Sequence of chain 1.A:
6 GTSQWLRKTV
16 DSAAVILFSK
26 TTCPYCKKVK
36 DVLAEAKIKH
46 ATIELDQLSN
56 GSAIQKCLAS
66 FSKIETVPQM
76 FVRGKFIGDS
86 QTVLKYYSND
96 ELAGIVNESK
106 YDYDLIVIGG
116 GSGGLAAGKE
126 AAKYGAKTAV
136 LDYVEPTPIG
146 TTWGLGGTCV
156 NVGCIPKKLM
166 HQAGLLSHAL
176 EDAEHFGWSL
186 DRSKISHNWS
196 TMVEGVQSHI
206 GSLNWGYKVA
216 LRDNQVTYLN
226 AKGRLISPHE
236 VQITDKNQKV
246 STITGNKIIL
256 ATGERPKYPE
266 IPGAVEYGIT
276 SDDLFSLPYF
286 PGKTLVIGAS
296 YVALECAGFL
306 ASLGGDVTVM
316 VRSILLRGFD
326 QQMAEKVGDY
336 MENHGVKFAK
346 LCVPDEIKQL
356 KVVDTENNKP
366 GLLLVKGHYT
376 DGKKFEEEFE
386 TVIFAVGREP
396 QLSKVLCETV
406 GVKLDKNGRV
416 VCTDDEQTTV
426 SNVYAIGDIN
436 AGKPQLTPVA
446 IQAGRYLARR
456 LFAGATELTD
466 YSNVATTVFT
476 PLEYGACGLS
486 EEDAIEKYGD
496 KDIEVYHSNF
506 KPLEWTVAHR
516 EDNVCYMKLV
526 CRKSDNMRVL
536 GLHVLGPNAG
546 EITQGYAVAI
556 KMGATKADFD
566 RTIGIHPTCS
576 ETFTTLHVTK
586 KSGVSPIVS

Binding-site contacts:
Ligand atom C6 contacts residue PEG1 of chain 1.F at 3.7 Å.
Ligand atom C11 contacts residue ARG322 of chain 1.A at 3.6 Å.
Ligand atom O2 contacts residue ARG322 of chain 1.A at 3.3 Å (salt-bridge).
Ligand atom C10 contacts residue PEG1 of chain 1.F at 3.7 Å.
Ligand atom C2 contacts residue ARG322 of chain 1.A at 3.6 Å.
Ligand atom C7 contacts residue PEG1 of chain 1.F at 3.9 Å.
Ligand atom C5 contacts residue SER318 of chain 1.A at 3.3 Å.
Ligand atom O contacts residue PEG1 of chain 1.F at 3.8 Å.
Ligand atom N contacts residue ARG322 of chain 1.A at 3.4 Å (salt-bridge).
Ligand atom O2 contacts residue SER318 of chain 1.A at 3.7 Å.
Ligand atom C8 contacts residue PEG1 of chain 1.F at 3.7 Å.
Ligand atom O contacts residue ARG322 of chain 1.A at 4.1 Å.
Ligand atom C3 contacts residue ARG322 of chain 1.A at 4.3 Å.
Ligand atom C9 contacts residue ARG322 of chain 1.A at 3.8 Å.
Ligand atom C7 contacts residue ARG322 of chain 1.A at 3.5 Å.
Ligand atom C8 contacts residue ARG322 of chain 1.A at 3.6 Å.
Ligand atom N1 contacts residue ARG322 of chain 1.A at 3.5 Å.
Ligand atom C contacts residue ARG322 of chain 1.A at 3.9 Å.
Ligand atom C9 contacts residue PEG1 of chain 1.F at 3.6 Å.
Ligand atom C5 contacts residue ARG317 of chain 1.A at 4.3 Å.
Ligand atom O1 contacts residue ARG317 of chain 1.A at 3.5 Å.
Ligand atom C5 contacts residue ARG322 of chain 1.A at 3.8 Å.
Ligand atom C1 contacts residue PEG1 of chain 1.F at 3.5 Å.
Ligand atom C11 contacts residue PEG1 of chain 1.F at 3.7 Å.
Ligand atom C4 contacts residue PEG1 of chain 1.F at 4.3 Å.
Ligand atom N contacts residue PEG1 of chain 1.F at 3.9 Å.
Ligand atom C6 contacts residue ARG322 of chain 1.A at 3.5 Å.
Ligand atom C4 contacts residue ARG317 of chain 1.A at 3.8 Å.
Ligand atom O1 contacts residue ARG322 of chain 1.A at 4.0 Å.
Ligand atom C3 contacts residue PEG1 of chain 1.F at 3.7 Å.
Ligand atom N1 contacts residue PEG1 of chain 1.F at 3.7 Å.
Ligand atom O1 contacts residue SER318 of chain 1.A at 2.3 Å (h-bond).
Ligand atom C10 contacts residue ARG322 of chain 1.A at 4.0 Å.
Ligand atom C2 contacts residue PEG1 of chain 1.F at 3.5 Å.
Ligand atom O1 contacts residue ILE319 of chain 1.A at 4.5 Å.
Ligand atom C1 contacts residue ARG322 of chain 1.A at 3.5 Å.

A protein and the small-molecule ligand that binds it are described below.
Small molecule (SMILES): COc1nc2ccccc2nc1CCC(=O)O